This small molecule binds to this protein.
Small molecule (SMILES): CC(C)C[C@H](NC(=O)[C@H](Cc1ccc(O)cc1)NC(=O)[C@H](CCC(=O)O)NC(=O)[C@@H](N)CCC(=O)O)C(=O)N[C@@H](CCC(N)=O)C(=O)N[C@@H](C)C(=O)N[C@@H](Cc1ccccc1)C(=O)N[C@H](C(=O)N[C@@H](Cc1ccc(O)cc1)C(=O)O)[C@@H](C)O

Sequence of chain 1.A:
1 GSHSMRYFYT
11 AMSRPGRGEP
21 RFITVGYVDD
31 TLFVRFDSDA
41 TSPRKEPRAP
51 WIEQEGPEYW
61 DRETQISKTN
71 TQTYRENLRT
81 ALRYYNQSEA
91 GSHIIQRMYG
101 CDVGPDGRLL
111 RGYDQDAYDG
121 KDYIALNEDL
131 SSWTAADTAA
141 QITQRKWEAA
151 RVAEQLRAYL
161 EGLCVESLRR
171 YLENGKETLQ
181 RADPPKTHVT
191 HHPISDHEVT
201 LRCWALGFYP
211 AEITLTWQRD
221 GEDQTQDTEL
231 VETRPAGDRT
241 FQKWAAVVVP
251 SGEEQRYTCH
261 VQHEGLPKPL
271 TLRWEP

Binding-site contacts:
Ligand atom C contacts residue TYR7 of chain 1.A at 3.4 Å (hydrophobic).
Ligand atom O contacts residue TYR159 of chain 1.A at 2.6 Å (h-bond).
Ligand atom OH contacts residue LEU156 of chain 1.A at 2.8 Å.
Ligand atom O contacts residue TRP147 of chain 1.A at 2.9 Å (h-bond).
Ligand atom N contacts residue ASN77 of chain 1.A at 3.0 Å (h-bond).
Ligand atom CB contacts residue GLU76 of chain 1.A at 3.3 Å.
Ligand atom CB contacts residue TYR99 of chain 1.A at 3.3 Å (hydrophobic).
Ligand atom CA contacts residue TYR171 of chain 1.A at 3.4 Å (hydrophobic).
Ligand atom CB contacts residue ASN77 of chain 1.A at 3.3 Å.
Ligand atom CA contacts residue ASN77 of chain 1.A at 3.4 Å.
Ligand atom O contacts residue LYS146 of chain 1.A at 2.7 Å (salt-bridge).
Ligand atom CD2 contacts residue TYR159 of chain 1.A at 3.5 Å (hydrophobic).
Ligand atom OXT contacts residue LYS146 of chain 1.A at 3.2 Å.
Ligand atom CE2 contacts residue ASP116 of chain 1.A at 3.3 Å.
Ligand atom CA contacts residue TYR7 of chain 1.A at 3.3 Å (hydrophobic).
Ligand atom CE1 contacts residue GLN155 of chain 1.A at 3.4 Å.
Ligand atom CB contacts residue TYR159 of chain 1.A at 3.4 Å (hydrophobic).
Ligand atom CE2 contacts residue LEU156 of chain 1.A at 3.3 Å (hydrophobic).
Ligand atom CZ contacts residue ASP116 of chain 1.A at 3.3 Å.
Ligand atom OH contacts residue ASP116 of chain 1.A at 2.4 Å (salt-bridge).
Ligand atom CG2 contacts residue GLU76 of chain 1.A at 3.4 Å.
Ligand atom OE2 contacts residue LYS45 of chain 1.A at 2.7 Å (salt-bridge).
Ligand atom OXT contacts residue TYR84 of chain 1.A at 3.1 Å (h-bond).
Ligand atom CG contacts residue TYR59 of chain 1.A at 3.3 Å (hydrophobic).
Ligand atom OE2 contacts residue ARG170 of chain 1.A at 3.0 Å (salt-bridge).
Ligand atom OG1 contacts residue GLU76 of chain 1.A at 2.7 Å (salt-bridge).
Ligand atom OH contacts residue ILE95 of chain 1.A at 3.4 Å.
Ligand atom N contacts residue TYR171 of chain 1.A at 2.6 Å (h-bond).
Ligand atom CG contacts residue TYR99 of chain 1.A at 3.5 Å (hydrophobic).
Ligand atom CG contacts residue TYR171 of chain 1.A at 3.5 Å (hydrophobic).
Ligand atom CE1 contacts residue TYR123 of chain 1.A at 3.5 Å (hydrophobic).
Ligand atom CZ contacts residue LEU156 of chain 1.A at 3.4 Å (hydrophobic).
Ligand atom N contacts residue TYR7 of chain 1.A at 3.0 Å (h-bond).
Ligand atom OE1 contacts residue ARG62 of chain 1.A at 3.1 Å (salt-bridge).
Ligand atom CA contacts residue TYR99 of chain 1.A at 3.4 Å (hydrophobic).
Ligand atom N contacts residue SER167 of chain 1.A at 3.1 Å (h-bond).
Ligand atom OE1 contacts residue TYR99 of chain 1.A at 2.7 Å (h-bond).
Ligand atom OE1 contacts residue TYR9 of chain 1.A at 2.5 Å (h-bond).
Ligand atom N contacts residue GLU63 of chain 1.A at 2.9 Å (salt-bridge).
Ligand atom OXT contacts residue THR143 of chain 1.A at 2.8 Å (h-bond).